A protein and the small-molecule ligand that binds it are described below.
Small molecule (SMILES): CC(=O)N[C@H]1[C@H]([C@H](O)[C@H](O)CO)O[C@@](O[C@H]2[C@@H](O)[C@@H](CO)O[C@@H](O[C@H]3[C@H](O)[C@@H](O)[C@H](O)O[C@@H]3CO)[C@@H]2O)(C(=O)O)C[C@@H]1O

Binding-site contacts:
Ligand atom C3 contacts residue ARG77 of chain 23.A at 3.8 Å.
Ligand atom O3 contacts residue GLY78 of chain 23.A at 3.6 Å.
Ligand atom C6 contacts residue TYR72 of chain 23.A at 3.9 Å (hydrophobic).
Ligand atom O4 contacts residue ILE79 of chain 23.A at 3.7 Å.
Ligand atom O4 contacts residue ASN80 of chain 23.A at 4.1 Å.
Ligand atom C3 contacts residue HIS298 of chain 23.A at 4.1 Å.
Ligand atom C5 contacts residue ASN93 of chain 23.A at 3.6 Å.
Ligand atom O10 contacts residue ASN293 of chain 23.A at 4.3 Å.
Ligand atom O4 contacts residue VAL296 of chain 23.A at 3.7 Å.
Ligand atom O4 contacts residue THR291 of chain 23.A at 3.5 Å.
Ligand atom C2 contacts residue GLY78 of chain 23.A at 4.1 Å.
Ligand atom O1A contacts residue TYR72 of chain 23.A at 3.7 Å.
Ligand atom C1 contacts residue GLY78 of chain 23.A at 4.2 Å.
Ligand atom C1 contacts residue ARG77 of chain 23.A at 3.5 Å.
Ligand atom O8 contacts residue TYR72 of chain 23.A at 3.9 Å.
Ligand atom C11 contacts residue TYR72 of chain 23.A at 3.9 Å (hydrophobic).
Ligand atom C4 contacts residue VAL296 of chain 23.A at 4.2 Å (hydrophobic).
Ligand atom C3 contacts residue VAL296 of chain 23.A at 3.4 Å (hydrophobic).
Ligand atom C4 contacts residue HIS298 of chain 23.A at 3.6 Å.
Ligand atom O1B contacts residue ARG77 of chain 23.A at 3.0 Å (salt-bridge).
Ligand atom C10 contacts residue TYR72 of chain 23.A at 3.8 Å (hydrophobic).
Ligand atom C1 contacts residue TYR72 of chain 23.A at 4.1 Å (hydrophobic).
Ligand atom O1A contacts residue GLY78 of chain 23.A at 3.4 Å (h-bond).
Ligand atom C4 contacts residue TYR72 of chain 23.A at 3.7 Å (hydrophobic).
Ligand atom N5 contacts residue TYR72 of chain 23.A at 2.9 Å (h-bond).
Ligand atom O1A contacts residue ARG77 of chain 23.A at 3.1 Å.
Ligand atom O1B contacts residue TYR72 of chain 23.A at 4.1 Å.
Ligand atom O4 contacts residue GLY78 of chain 23.A at 3.3 Å.
Ligand atom C5 contacts residue TYR72 of chain 23.A at 3.7 Å (hydrophobic).
Ligand atom C6 contacts residue ASN93 of chain 23.A at 3.1 Å.
Ligand atom O6 contacts residue ASN93 of chain 23.A at 2.9 Å (h-bond).
Ligand atom C3 contacts residue GLY78 of chain 23.A at 4.2 Å.
Ligand atom C3 contacts residue GLY78 of chain 23.A at 3.7 Å.
Ligand atom C6 contacts residue THR94 of chain 23.A at 3.9 Å.
Ligand atom O4 contacts residue HIS298 of chain 23.A at 2.7 Å (h-bond).
Ligand atom O4 contacts residue TYR72 of chain 23.A at 4.2 Å.
Ligand atom C11 contacts residue ASP85 of chain 23.B at 3.5 Å.
Ligand atom C4 contacts residue ARG77 of chain 23.A at 4.3 Å.
Ligand atom C4 contacts residue GLY78 of chain 23.A at 3.6 Å.
Ligand atom O8 contacts residue ARG77 of chain 23.A at 3.3 Å (salt-bridge).

Sequence of chain 23.B:
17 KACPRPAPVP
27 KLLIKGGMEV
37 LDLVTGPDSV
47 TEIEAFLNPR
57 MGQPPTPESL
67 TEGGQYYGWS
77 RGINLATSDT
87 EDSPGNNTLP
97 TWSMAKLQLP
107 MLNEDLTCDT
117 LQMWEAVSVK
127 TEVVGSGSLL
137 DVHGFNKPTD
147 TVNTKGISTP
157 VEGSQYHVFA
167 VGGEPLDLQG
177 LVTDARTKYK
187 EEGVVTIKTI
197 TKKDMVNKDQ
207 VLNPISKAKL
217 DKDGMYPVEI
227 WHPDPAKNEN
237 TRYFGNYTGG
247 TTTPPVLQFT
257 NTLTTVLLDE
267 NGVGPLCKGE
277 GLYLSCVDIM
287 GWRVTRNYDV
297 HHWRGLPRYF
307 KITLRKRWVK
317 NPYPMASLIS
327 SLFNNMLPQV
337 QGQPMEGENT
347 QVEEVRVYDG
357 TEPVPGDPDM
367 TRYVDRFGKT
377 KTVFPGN

Sequence of chain 23.A:
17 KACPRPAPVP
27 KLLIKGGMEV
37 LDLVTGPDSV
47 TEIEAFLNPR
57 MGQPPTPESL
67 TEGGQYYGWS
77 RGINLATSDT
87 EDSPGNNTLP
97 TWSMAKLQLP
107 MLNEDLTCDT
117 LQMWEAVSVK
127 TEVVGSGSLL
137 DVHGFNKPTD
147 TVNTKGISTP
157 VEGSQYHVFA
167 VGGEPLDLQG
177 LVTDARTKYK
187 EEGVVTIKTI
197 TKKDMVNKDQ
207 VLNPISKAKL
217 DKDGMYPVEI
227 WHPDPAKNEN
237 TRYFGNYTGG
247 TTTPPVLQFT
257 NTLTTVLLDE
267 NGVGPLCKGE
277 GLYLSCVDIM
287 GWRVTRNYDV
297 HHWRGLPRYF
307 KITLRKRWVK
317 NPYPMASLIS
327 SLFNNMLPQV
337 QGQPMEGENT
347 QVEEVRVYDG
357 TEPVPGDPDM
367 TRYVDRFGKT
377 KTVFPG